The protein below binds the small molecule below.
Small molecule (SMILES): CC(=O)N[C@H]1[C@H](O[C@H]2[C@H](O)[C@@H](NC(C)=O)CO[C@@H]2CO)O[C@H](CO)[C@@H](O[C@@H]2O[C@H](CO)[C@@H](O)[C@H](O[C@H]3O[C@H](CO)[C@@H](O)[C@H](O)[C@@H]3O)[C@@H]2O)[C@@H]1O

Binding-site contacts:
Ligand atom C1 contacts residue TRP2 of chain 1.B at 3.4 Å (hydrophobic).
Ligand atom C7 contacts residue ASN198 of chain 1.B at 3.2 Å.
Ligand atom O6 contacts residue HIS83 of chain 1.B at 3.1 Å (h-bond).
Ligand atom O7 contacts residue ASN198 of chain 1.B at 3.4 Å (h-bond).
Ligand atom O2 contacts residue TRP2 of chain 1.B at 4.1 Å.
Ligand atom O6 contacts residue TRP90 of chain 1.B at 3.9 Å.
Ligand atom O3 contacts residue TRP2 of chain 1.B at 4.4 Å.
Ligand atom O4 contacts residue MET1 of chain 1.B at 4.2 Å.
Ligand atom O5 contacts residue TRP2 of chain 1.B at 3.9 Å.
Ligand atom O5 contacts residue ASN198 of chain 1.B at 2.5 Å (h-bond).
Ligand atom N2 contacts residue ASN198 of chain 1.B at 2.7 Å (h-bond).
Ligand atom O4 contacts residue TRP2 of chain 1.B at 3.6 Å.
Ligand atom C8 contacts residue SER134 of chain 1.B at 4.3 Å.
Ligand atom C2 contacts residue ASN198 of chain 1.B at 2.5 Å.
Ligand atom C6 contacts residue TRP2 of chain 1.B at 4.2 Å (hydrophobic).
Ligand atom C7 contacts residue TRP90 of chain 1.B at 4.3 Å (hydrophobic).
Ligand atom C1 contacts residue GLU12 of chain 1.B at 4.4 Å.
Ligand atom C1 contacts residue TYR196 of chain 1.B at 4.3 Å (hydrophobic).
Ligand atom C1 contacts residue ASN198 of chain 1.B at 1.5 Å.
Ligand atom C2 contacts residue TYR196 of chain 1.B at 4.2 Å (hydrophobic).
Ligand atom C2 contacts residue TRP2 of chain 1.B at 4.1 Å (hydrophobic).
Ligand atom C3 contacts residue ASN198 of chain 1.B at 3.8 Å.
Ligand atom C5 contacts residue TRP2 of chain 1.B at 3.5 Å (hydrophobic).
Ligand atom C6 contacts residue GLU12 of chain 1.B at 4.2 Å.
Ligand atom C6 contacts residue HIS83 of chain 1.B at 4.0 Å.
Ligand atom N2 contacts residue TRP2 of chain 1.B at 4.3 Å.
Ligand atom C4 contacts residue TRP2 of chain 1.B at 3.7 Å (hydrophobic).
Ligand atom O7 contacts residue TRP90 of chain 1.B at 3.1 Å.
Ligand atom C3 contacts residue GLU12 of chain 1.B at 4.5 Å.
Ligand atom C4 contacts residue ASN198 of chain 1.B at 4.3 Å.
Ligand atom C5 contacts residue ASN198 of chain 1.B at 3.8 Å.
Ligand atom N2 contacts residue GLU12 of chain 1.B at 3.6 Å.
Ligand atom C2 contacts residue GLU12 of chain 1.B at 4.4 Å.
Ligand atom C3 contacts residue TRP2 of chain 1.B at 3.6 Å (hydrophobic).
Ligand atom O2 contacts residue MET1 of chain 1.B at 3.5 Å (h-bond).
Ligand atom C8 contacts residue ASN198 of chain 1.B at 4.2 Å.
Ligand atom O5 contacts residue TYR196 of chain 1.B at 4.1 Å.

Sequence of chain 1.B:
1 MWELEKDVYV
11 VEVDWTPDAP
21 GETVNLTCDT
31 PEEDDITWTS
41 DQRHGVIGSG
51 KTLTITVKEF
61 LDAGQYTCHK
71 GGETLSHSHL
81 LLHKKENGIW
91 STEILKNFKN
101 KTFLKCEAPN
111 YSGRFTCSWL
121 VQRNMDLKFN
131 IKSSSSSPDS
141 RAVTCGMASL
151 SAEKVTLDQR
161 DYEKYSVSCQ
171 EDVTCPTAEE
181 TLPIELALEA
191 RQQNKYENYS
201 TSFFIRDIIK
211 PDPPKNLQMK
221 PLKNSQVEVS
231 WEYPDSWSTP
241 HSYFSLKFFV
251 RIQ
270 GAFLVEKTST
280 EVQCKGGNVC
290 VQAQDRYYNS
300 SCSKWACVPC